Sequence of chain 1.D:
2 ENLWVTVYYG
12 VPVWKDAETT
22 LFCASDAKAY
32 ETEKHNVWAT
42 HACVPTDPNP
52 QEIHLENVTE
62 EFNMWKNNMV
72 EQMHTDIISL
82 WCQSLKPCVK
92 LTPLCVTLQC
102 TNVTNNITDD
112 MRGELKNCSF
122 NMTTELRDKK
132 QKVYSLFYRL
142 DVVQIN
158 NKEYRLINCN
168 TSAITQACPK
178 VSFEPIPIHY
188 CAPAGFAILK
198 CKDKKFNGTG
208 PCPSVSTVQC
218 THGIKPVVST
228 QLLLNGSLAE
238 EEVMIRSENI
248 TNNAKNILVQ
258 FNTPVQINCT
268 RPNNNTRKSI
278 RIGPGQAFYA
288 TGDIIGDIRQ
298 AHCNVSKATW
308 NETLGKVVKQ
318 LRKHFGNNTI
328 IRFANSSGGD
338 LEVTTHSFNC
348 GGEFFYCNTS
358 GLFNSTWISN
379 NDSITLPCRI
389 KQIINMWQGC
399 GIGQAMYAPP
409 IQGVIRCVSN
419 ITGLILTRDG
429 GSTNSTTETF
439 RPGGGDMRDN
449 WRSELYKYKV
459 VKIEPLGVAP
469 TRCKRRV

Binding-site contacts:
Ligand atom C7 contacts residue ASN232 of chain 1.D at 3.9 Å.
Ligand atom C8 contacts residue ASN418 of chain 1.D at 3.4 Å.
Ligand atom C1 contacts residue ASN418 of chain 1.D at 1.4 Å.
Ligand atom O7 contacts residue NAG1 of chain 1.K at 2.6 Å (h-bond).
Ligand atom C7 contacts residue NAG1 of chain 1.K at 3.7 Å.
Ligand atom N2 contacts residue ASN418 of chain 1.D at 2.9 Å (h-bond).
Ligand atom C3 contacts residue ASN418 of chain 1.D at 3.8 Å.
Ligand atom O6 contacts residue PRO261 of chain 1.D at 4.3 Å.
Ligand atom C6 contacts residue LEU235 of chain 1.D at 3.9 Å (hydrophobic).
Ligand atom O5 contacts residue ASN418 of chain 1.D at 2.3 Å (h-bond).
Ligand atom C7 contacts residue ASN418 of chain 1.D at 3.3 Å.
Ligand atom O7 contacts residue ASN232 of chain 1.D at 3.6 Å (h-bond).
Ligand atom C5 contacts residue ASN418 of chain 1.D at 3.6 Å.
Ligand atom C6 contacts residue PRO261 of chain 1.D at 3.9 Å (hydrophobic).
Ligand atom C5 contacts residue PRO261 of chain 1.D at 4.2 Å (hydrophobic).
Ligand atom C8 contacts residue NAG1 of chain 1.K at 4.3 Å.
Ligand atom O5 contacts residue PRO261 of chain 1.D at 3.6 Å.
Ligand atom C8 contacts residue ASN232 of chain 1.D at 3.6 Å.
Ligand atom O7 contacts residue ASN418 of chain 1.D at 4.3 Å.
Ligand atom C1 contacts residue PRO261 of chain 1.D at 4.4 Å (hydrophobic).
Ligand atom C2 contacts residue ASN418 of chain 1.D at 2.4 Å.
Ligand atom C4 contacts residue ASN418 of chain 1.D at 4.2 Å.

A protein and the small-molecule ligand that binds it are described below.
Small molecule (SMILES): CC(=O)N[C@H]1[C@H](O[C@H]2[C@H](O)[C@@H](NC(C)=O)CO[C@@H]2CO)O[C@H](CO)[C@@H](O[C@@H]2O[C@H](CO)[C@@H](O)[C@H](O)[C@@H]2O)[C@@H]1O